Binding-site contacts:
Ligand atom C6 contacts residue GLU50 of chain 1.A at 3.7 Å.
Ligand atom C1 contacts residue GLY353 of chain 1.A at 4.1 Å.
Ligand atom O3 contacts residue MET192 of chain 1.A at 4.1 Å.
Ligand atom C1 contacts residue TYR243 of chain 1.A at 4.1 Å (hydrophobic).
Ligand atom C1 contacts residue ASP193 of chain 1.A at 3.8 Å.
Ligand atom O6 contacts residue GLU50 of chain 1.A at 2.5 Å (salt-bridge).
Ligand atom O4 contacts residue TYR243 of chain 1.A at 2.9 Å (h-bond).
Ligand atom O2 contacts residue CYS189 of chain 1.A at 3.4 Å.
Ligand atom C6 contacts residue HIS51 of chain 1.A at 3.1 Å.
Ligand atom O3 contacts residue ILE191 of chain 1.A at 4.2 Å.
Ligand atom O2 contacts residue ASP193 of chain 1.A at 2.7 Å (salt-bridge).
Ligand atom O6 contacts residue HIS51 of chain 1.A at 2.5 Å (h-bond).
Ligand atom O3 contacts residue ASP193 of chain 1.A at 4.4 Å.
Ligand atom C4 contacts residue ASP53 of chain 1.A at 3.1 Å.
Ligand atom C5 contacts residue GLU50 of chain 1.A at 4.1 Å.
Ligand atom O4 contacts residue GLY190 of chain 1.A at 4.2 Å.
Ligand atom O6 contacts residue GLY49 of chain 1.A at 4.2 Å.
Ligand atom O6 contacts residue GLY352 of chain 1.A at 4.1 Å.
Ligand atom C2 contacts residue ASP193 of chain 1.A at 3.6 Å.
Ligand atom O4 contacts residue TYR54 of chain 1.A at 3.8 Å.
Ligand atom C3 contacts residue ASP193 of chain 1.A at 3.8 Å.
Ligand atom O5 contacts residue TYR243 of chain 1.A at 3.6 Å.
Ligand atom O1 contacts residue GLY353 of chain 1.A at 3.6 Å.
Ligand atom C2 contacts residue CYS189 of chain 1.A at 4.1 Å (hydrophobic).
Ligand atom C4 contacts residue TYR243 of chain 1.A at 3.9 Å (hydrophobic).
Ligand atom C2 contacts residue TYR243 of chain 1.A at 3.6 Å (hydrophobic).
Ligand atom C3 contacts residue ASP53 of chain 1.A at 3.2 Å.
Ligand atom O5 contacts residue GLY352 of chain 1.A at 4.0 Å.
Ligand atom O1 contacts residue TYR243 of chain 1.A at 4.0 Å.
Ligand atom O1 contacts residue ASP193 of chain 1.A at 4.2 Å.
Ligand atom O3 contacts residue TYR243 of chain 1.A at 3.9 Å.
Ligand atom O3 contacts residue GLY190 of chain 1.A at 3.0 Å (h-bond).
Ligand atom C3 contacts residue GLY190 of chain 1.A at 4.2 Å.
Ligand atom O3 contacts residue ASP53 of chain 1.A at 2.4 Å (salt-bridge).
Ligand atom O5 contacts residue GLY353 of chain 1.A at 3.7 Å.
Ligand atom C1 contacts residue ARG44 of chain 1.A at 4.3 Å.
Ligand atom C6 contacts residue GLY352 of chain 1.A at 4.0 Å.
Ligand atom C3 contacts residue TYR243 of chain 1.A at 4.0 Å (hydrophobic).
Ligand atom O3 contacts residue CYS189 of chain 1.A at 4.1 Å.
Ligand atom O4 contacts residue ASP53 of chain 1.A at 2.4 Å (salt-bridge).

Sequence of chain 1.A:
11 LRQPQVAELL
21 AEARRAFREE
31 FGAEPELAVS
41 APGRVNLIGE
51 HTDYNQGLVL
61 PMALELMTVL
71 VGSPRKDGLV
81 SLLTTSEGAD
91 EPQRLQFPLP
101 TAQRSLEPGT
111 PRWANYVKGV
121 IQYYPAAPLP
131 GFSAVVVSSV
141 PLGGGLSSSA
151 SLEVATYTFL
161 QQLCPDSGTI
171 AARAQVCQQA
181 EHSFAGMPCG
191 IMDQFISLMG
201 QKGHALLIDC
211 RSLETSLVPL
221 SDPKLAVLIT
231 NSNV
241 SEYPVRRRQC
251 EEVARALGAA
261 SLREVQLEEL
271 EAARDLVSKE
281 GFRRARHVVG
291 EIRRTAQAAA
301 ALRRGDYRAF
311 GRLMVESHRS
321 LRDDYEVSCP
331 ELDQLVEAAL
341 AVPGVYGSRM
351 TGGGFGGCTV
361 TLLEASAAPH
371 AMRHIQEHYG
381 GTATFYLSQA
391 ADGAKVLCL

The protein below binds the small molecule below.
Small molecule (SMILES): OC[C@H]1O[C@@H](O)[C@H](O)[C@@H](O)[C@H]1O